A small-molecule ligand and the protein it binds are described below.
Small molecule (SMILES): CC(=O)N[C@@H]1[C@@H](O)[C@H](O)[C@@H](CO)O[C@H]1O

Binding-site contacts:
Ligand atom C4 contacts residue ASN287 of chain 1.G at 3.9 Å.
Ligand atom C8 contacts residue ASN276 of chain 1.G at 3.7 Å.
Ligand atom C2 contacts residue ASN287 of chain 1.G at 2.2 Å.
Ligand atom C5 contacts residue ASN287 of chain 1.G at 3.5 Å.
Ligand atom N2 contacts residue ASN287 of chain 1.G at 3.0 Å (h-bond).
Ligand atom O5 contacts residue ASN287 of chain 1.G at 2.2 Å (h-bond).
Ligand atom O7 contacts residue ASN287 of chain 1.G at 3.9 Å.
Ligand atom C1 contacts residue ASN287 of chain 1.G at 1.4 Å.
Ligand atom C7 contacts residue ASN287 of chain 1.G at 3.7 Å.
Ligand atom C3 contacts residue ASN287 of chain 1.G at 3.6 Å.

Sequence of chain 1.G:
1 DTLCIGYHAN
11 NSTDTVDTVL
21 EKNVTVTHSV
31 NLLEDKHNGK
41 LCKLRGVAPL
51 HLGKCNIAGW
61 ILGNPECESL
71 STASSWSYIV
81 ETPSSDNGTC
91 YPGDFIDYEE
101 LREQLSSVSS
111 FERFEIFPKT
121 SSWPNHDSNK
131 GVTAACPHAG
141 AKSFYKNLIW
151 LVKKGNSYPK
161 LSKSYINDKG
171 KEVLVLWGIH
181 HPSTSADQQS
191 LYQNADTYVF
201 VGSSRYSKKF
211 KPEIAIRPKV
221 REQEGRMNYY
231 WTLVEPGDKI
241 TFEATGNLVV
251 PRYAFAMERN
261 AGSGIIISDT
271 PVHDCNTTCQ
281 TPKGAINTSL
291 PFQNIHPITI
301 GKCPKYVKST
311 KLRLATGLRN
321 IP